This small molecule binds to this protein.
Small molecule (SMILES): O=C(c1ccc(F)nc1)N1CCC[C@H]1c1nc(Nc2cc(C3CC3)[nH]n2)c2cccn2n1

Binding-site contacts:
Ligand atom C22 contacts residue GLN28 of chain 1.A at 3.7 Å.
Ligand atom C3 contacts residue MET103 of chain 1.A at 3.0 Å (hydrophobic).
Ligand atom C4 contacts residue GLY106 of chain 1.A at 3.4 Å.
Ligand atom F32 contacts residue ASP174 of chain 1.A at 3.1 Å.
Ligand atom C11 contacts residue MET163 of chain 1.A at 3.6 Å (hydrophobic).
Ligand atom N15 contacts residue ALA52 of chain 1.A at 3.7 Å.
Ligand atom C21 contacts residue MET177 of chain 1.A at 3.4 Å (hydrophobic).
Ligand atom C17 contacts residue ALA52 of chain 1.A at 3.6 Å (hydrophobic).
Ligand atom C3 contacts residue GLY106 of chain 1.A at 3.3 Å.
Ligand atom C26 contacts residue MET163 of chain 1.A at 3.5 Å (hydrophobic).
Ligand atom C9 contacts residue MET163 of chain 1.A at 3.7 Å (hydrophobic).
Ligand atom N30 contacts residue ARG160 of chain 1.A at 3.2 Å (salt-bridge).
Ligand atom C3 contacts residue THR104 of chain 1.A at 3.3 Å.
Ligand atom N15 contacts residue MET103 of chain 1.A at 3.2 Å (h-bond).
Ligand atom N14 contacts residue ALA52 of chain 1.A at 3.3 Å.
Ligand atom N20 contacts residue ARG179 of chain 1.A at 3.6 Å.
Ligand atom C2 contacts residue MET103 of chain 1.A at 3.7 Å (hydrophobic).
Ligand atom C31 contacts residue ARG160 of chain 1.A at 3.7 Å.
Ligand atom N10 contacts residue MET163 of chain 1.A at 3.5 Å.
Ligand atom C22 contacts residue GLY27 of chain 1.A at 3.4 Å.
Ligand atom N15 contacts residue GLU101 of chain 1.A at 3.5 Å (salt-bridge).
Ligand atom F32 contacts residue GLY173 of chain 1.A at 3.5 Å.
Ligand atom C28 contacts residue MET163 of chain 1.A at 3.5 Å (hydrophobic).
Ligand atom N6 contacts residue LEU26 of chain 1.A at 3.6 Å (h-bond).
Ligand atom C23 contacts residue GLY27 of chain 1.A at 3.3 Å.
Ligand atom C31 contacts residue MET163 of chain 1.A at 3.7 Å (hydrophobic).
Ligand atom C2 contacts residue GLY106 of chain 1.A at 3.6 Å.
Ligand atom C13 contacts residue ALA52 of chain 1.A at 3.5 Å (hydrophobic).
Ligand atom N10 contacts residue MET103 of chain 1.A at 3.1 Å (h-bond).
Ligand atom C29 contacts residue MET163 of chain 1.A at 3.6 Å (hydrophobic).
Ligand atom O25 contacts residue ARG179 of chain 1.A at 3.3 Å (salt-bridge).
Ligand atom C22 contacts residue VAL34 of chain 1.A at 3.4 Å (hydrophobic).
Ligand atom C24 contacts residue ARG179 of chain 1.A at 3.6 Å.
Ligand atom N14 contacts residue GLU101 of chain 1.A at 2.8 Å (salt-bridge).
Ligand atom C27 contacts residue MET163 of chain 1.A at 3.4 Å (hydrophobic).
Ligand atom N10 contacts residue LEU26 of chain 1.A at 3.6 Å.
Ligand atom C16 contacts residue MET100 of chain 1.A at 3.6 Å (hydrophobic).
Ligand atom C19 contacts residue ARG179 of chain 1.A at 3.3 Å.
Ligand atom C4 contacts residue THR104 of chain 1.A at 3.2 Å.
Ligand atom C28 contacts residue MET177 of chain 1.A at 3.6 Å (hydrophobic).

Sequence of chain 1.A:
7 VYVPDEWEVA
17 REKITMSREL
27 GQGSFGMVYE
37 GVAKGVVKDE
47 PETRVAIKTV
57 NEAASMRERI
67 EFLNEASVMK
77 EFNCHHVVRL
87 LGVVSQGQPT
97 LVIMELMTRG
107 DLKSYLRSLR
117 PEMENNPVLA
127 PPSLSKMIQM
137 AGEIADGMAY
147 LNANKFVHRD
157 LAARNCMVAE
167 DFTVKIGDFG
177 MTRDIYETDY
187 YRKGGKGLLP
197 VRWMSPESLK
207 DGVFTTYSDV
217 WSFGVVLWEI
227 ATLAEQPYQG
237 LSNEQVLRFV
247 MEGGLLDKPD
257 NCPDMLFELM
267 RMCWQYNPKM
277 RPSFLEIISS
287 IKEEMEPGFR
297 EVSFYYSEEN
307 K